Sequence of chain 1.L:
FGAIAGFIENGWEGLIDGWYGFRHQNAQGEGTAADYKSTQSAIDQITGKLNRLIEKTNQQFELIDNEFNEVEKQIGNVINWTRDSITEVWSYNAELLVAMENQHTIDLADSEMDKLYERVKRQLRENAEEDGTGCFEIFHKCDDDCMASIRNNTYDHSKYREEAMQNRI

Binding-site contacts:
Ligand atom N2 contacts residue ASN32 of chain 1.K at 2.9 Å (h-bond).
Ligand atom C6 contacts residue THR313 of chain 1.K at 4.0 Å.
Ligand atom C8 contacts residue THR34 of chain 1.K at 3.1 Å.
Ligand atom O5 contacts residue THR313 of chain 1.K at 3.1 Å (h-bond).
Ligand atom O6 contacts residue THR313 of chain 1.K at 3.9 Å.
Ligand atom C6 contacts residue THR34 of chain 1.K at 3.5 Å.
Ligand atom C1 contacts residue THR313 of chain 1.K at 3.8 Å.
Ligand atom C3 contacts residue ASN32 of chain 1.K at 3.8 Å.
Ligand atom O6 contacts residue THR34 of chain 1.K at 4.5 Å.
Ligand atom C7 contacts residue THR34 of chain 1.K at 4.2 Å.
Ligand atom O5 contacts residue ALA33 of chain 1.K at 4.3 Å.
Ligand atom C5 contacts residue THR313 of chain 1.K at 4.2 Å.
Ligand atom C2 contacts residue ASN32 of chain 1.K at 2.4 Å.
Ligand atom O6 contacts residue LEU52 of chain 1.L at 3.7 Å.
Ligand atom O5 contacts residue ASN32 of chain 1.K at 2.3 Å (h-bond).
Ligand atom C5 contacts residue ASN32 of chain 1.K at 3.6 Å.
Ligand atom C4 contacts residue ASN32 of chain 1.K at 4.1 Å.
Ligand atom C7 contacts residue ASN32 of chain 1.K at 3.5 Å.
Ligand atom O7 contacts residue ASN32 of chain 1.K at 3.6 Å.
Ligand atom C1 contacts residue ASN32 of chain 1.K at 1.4 Å.

Sequence of chain 1.K:
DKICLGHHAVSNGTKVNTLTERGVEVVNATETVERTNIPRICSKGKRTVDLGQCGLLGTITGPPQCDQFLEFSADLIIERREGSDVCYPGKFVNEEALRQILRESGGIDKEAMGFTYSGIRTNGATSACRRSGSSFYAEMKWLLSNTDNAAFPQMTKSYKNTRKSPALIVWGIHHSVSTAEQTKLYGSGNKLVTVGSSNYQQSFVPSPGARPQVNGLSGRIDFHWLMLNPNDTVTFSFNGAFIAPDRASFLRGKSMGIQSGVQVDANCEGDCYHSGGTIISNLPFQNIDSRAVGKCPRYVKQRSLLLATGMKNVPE

A protein and the small-molecule ligand that binds it are described below.
Small molecule (SMILES): CC(=O)N[C@H]1[C@H](O[C@H]2[C@H](O)[C@@H](NC(C)=O)CO[C@@H]2CO)O[C@H](CO)[C@@H](O[C@@H]2O[C@H](CO)[C@@H](O)[C@H](O)[C@@H]2O)[C@@H]1O